Sequence of chain 1.A:
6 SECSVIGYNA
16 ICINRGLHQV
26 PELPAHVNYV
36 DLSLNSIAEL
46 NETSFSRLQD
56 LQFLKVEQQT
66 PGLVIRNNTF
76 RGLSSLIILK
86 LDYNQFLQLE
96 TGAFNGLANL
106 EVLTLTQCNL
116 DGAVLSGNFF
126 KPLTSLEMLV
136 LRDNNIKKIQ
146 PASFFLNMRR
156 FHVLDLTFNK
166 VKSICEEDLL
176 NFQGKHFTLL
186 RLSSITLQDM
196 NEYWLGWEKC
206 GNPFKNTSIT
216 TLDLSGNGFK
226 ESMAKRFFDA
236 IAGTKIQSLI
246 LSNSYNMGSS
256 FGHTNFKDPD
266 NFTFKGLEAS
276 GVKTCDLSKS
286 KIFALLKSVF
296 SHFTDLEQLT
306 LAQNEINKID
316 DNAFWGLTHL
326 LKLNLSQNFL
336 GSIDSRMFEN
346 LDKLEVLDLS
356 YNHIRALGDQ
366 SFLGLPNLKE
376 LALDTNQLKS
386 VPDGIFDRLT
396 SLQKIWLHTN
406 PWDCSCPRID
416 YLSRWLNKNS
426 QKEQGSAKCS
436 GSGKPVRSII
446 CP

A small-molecule ligand and the protein it binds are described below.
Small molecule (SMILES): CC(=O)N[C@@H]1[C@@H](O)[C@H](O)[C@@H](CO)O[C@H]1O

Binding-site contacts:
Ligand atom C1 contacts residue ASN46 of chain 1.A at 1.4 Å.
Ligand atom C7 contacts residue THR48 of chain 1.A at 3.7 Å.
Ligand atom O5 contacts residue THR48 of chain 1.A at 4.4 Å.
Ligand atom C2 contacts residue THR48 of chain 1.A at 3.9 Å.
Ligand atom C7 contacts residue ASN46 of chain 1.A at 3.8 Å.
Ligand atom N2 contacts residue THR48 of chain 1.A at 3.0 Å.
Ligand atom C5 contacts residue ASN46 of chain 1.A at 3.7 Å.
Ligand atom O5 contacts residue ASN46 of chain 1.A at 2.4 Å (h-bond).
Ligand atom O7 contacts residue ASN46 of chain 1.A at 4.3 Å.
Ligand atom C3 contacts residue ASN46 of chain 1.A at 3.8 Å.
Ligand atom C3 contacts residue THR48 of chain 1.A at 3.9 Å.
Ligand atom C4 contacts residue ASN46 of chain 1.A at 4.2 Å.
Ligand atom C2 contacts residue ASN46 of chain 1.A at 2.4 Å.
Ligand atom O3 contacts residue THR48 of chain 1.A at 4.4 Å.
Ligand atom C8 contacts residue THR48 of chain 1.A at 3.5 Å.
Ligand atom C1 contacts residue THR48 of chain 1.A at 3.5 Å.
Ligand atom C8 contacts residue GLU47 of chain 1.A at 3.6 Å.
Ligand atom N2 contacts residue ASN46 of chain 1.A at 2.9 Å (h-bond).